Sequence of chain 1.A:
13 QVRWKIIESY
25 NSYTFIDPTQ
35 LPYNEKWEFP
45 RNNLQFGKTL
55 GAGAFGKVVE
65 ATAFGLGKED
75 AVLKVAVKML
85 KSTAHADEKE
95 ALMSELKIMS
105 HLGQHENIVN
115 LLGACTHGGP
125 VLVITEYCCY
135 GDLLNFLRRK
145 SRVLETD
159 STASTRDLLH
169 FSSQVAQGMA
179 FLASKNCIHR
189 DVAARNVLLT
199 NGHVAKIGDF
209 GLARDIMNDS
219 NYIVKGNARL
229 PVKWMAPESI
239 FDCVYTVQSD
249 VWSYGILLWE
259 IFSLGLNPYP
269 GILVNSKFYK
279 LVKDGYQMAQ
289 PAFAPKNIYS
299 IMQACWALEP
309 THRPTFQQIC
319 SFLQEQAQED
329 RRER

Binding-site contacts:
Ligand atom N3 contacts residue ALA211 of chain 1.A at 3.8 Å.
Ligand atom C17 contacts residue THR129 of chain 1.A at 3.3 Å.
Ligand atom C12 contacts residue ALA211 of chain 1.A at 3.7 Å (hydrophobic).
Ligand atom O2 contacts residue LEU196 of chain 1.A at 3.9 Å.
Ligand atom C14 contacts residue LEU196 of chain 1.A at 3.4 Å (hydrophobic).
Ligand atom C13 contacts residue CYS133 of chain 1.A at 3.6 Å (hydrophobic).
Ligand atom C4 contacts residue GLY135 of chain 1.A at 3.5 Å.
Ligand atom O1 contacts residue TYR131 of chain 1.A at 2.8 Å (h-bond).
Ligand atom C5 contacts residue CYS132 of chain 1.A at 3.2 Å (hydrophobic).
Ligand atom C13 contacts residue TYR131 of chain 1.A at 3.7 Å (hydrophobic).
Ligand atom C17 contacts residue VAL113 of chain 1.A at 3.9 Å (hydrophobic).
Ligand atom C18 contacts residue VAL62 of chain 1.A at 3.7 Å (hydrophobic).
Ligand atom O2 contacts residue CYS132 of chain 1.A at 2.9 Å (h-bond).
Ligand atom C16 contacts residue THR129 of chain 1.A at 3.7 Å.
Ligand atom C9 contacts residue GLY55 of chain 1.A at 3.6 Å.
Ligand atom C10 contacts residue GLY55 of chain 1.A at 3.7 Å.
Ligand atom N2 contacts residue LEU54 of chain 1.A at 3.6 Å.
Ligand atom C16 contacts residue ALA80 of chain 1.A at 3.5 Å (hydrophobic).
Ligand atom C5 contacts residue LEU54 of chain 1.A at 3.6 Å (hydrophobic).
Ligand atom C19 contacts residue PHE208 of chain 1.A at 3.5 Å (hydrophobic).
Ligand atom C3 contacts residue GLY135 of chain 1.A at 3.5 Å.
Ligand atom C13 contacts residue CYS132 of chain 1.A at 3.2 Å (hydrophobic).
Ligand atom C6 contacts residue LEU54 of chain 1.A at 3.6 Å (hydrophobic).
Ligand atom O3 contacts residue VAL62 of chain 1.A at 3.8 Å.
Ligand atom N2 contacts residue LEU196 of chain 1.A at 3.6 Å.
Ligand atom O2 contacts residue TYR131 of chain 1.A at 3.5 Å.
Ligand atom C16 contacts residue GLU130 of chain 1.A at 3.4 Å.
Ligand atom C16 contacts residue VAL113 of chain 1.A at 3.8 Å (hydrophobic).
Ligand atom C2 contacts residue LEU54 of chain 1.A at 3.7 Å (hydrophobic).
Ligand atom C13 contacts residue GLY135 of chain 1.A at 3.4 Å.
Ligand atom C8 contacts residue LEU196 of chain 1.A at 3.6 Å (hydrophobic).
Ligand atom N3 contacts residue LYS82 of chain 1.A at 3.8 Å.
Ligand atom C14 contacts residue LEU54 of chain 1.A at 3.7 Å (hydrophobic).
Ligand atom C19 contacts residue VAL62 of chain 1.A at 3.8 Å (hydrophobic).
Ligand atom N3 contacts residue PHE208 of chain 1.A at 3.6 Å.
Ligand atom O3 contacts residue LEU196 of chain 1.A at 3.9 Å.
Ligand atom O2 contacts residue LEU54 of chain 1.A at 3.8 Å.
Ligand atom C4 contacts residue CYS132 of chain 1.A at 3.6 Å (hydrophobic).
Ligand atom C9 contacts residue LEU54 of chain 1.A at 3.1 Å (hydrophobic).
Ligand atom C15 contacts residue LEU196 of chain 1.A at 3.5 Å (hydrophobic).

A small-molecule ligand and the protein it binds are described below.
Small molecule (SMILES): CC1CCN(c2ccc(CO)cc2NC(=O)c2ccc(C#N)o2)CC1